This small molecule binds to this protein.
Small molecule (SMILES): CC1=C(CCC(=O)O)C2=Cc3c(CCC(=O)O)c(C)c4n3[Fe@]35n6c(c(C)c(CCC(=O)O)c6=CC1=[N+]23)=CC1=[N+]5C(=C4)C(C)=C1CCC(=O)O

Sequence of chain 2.L:
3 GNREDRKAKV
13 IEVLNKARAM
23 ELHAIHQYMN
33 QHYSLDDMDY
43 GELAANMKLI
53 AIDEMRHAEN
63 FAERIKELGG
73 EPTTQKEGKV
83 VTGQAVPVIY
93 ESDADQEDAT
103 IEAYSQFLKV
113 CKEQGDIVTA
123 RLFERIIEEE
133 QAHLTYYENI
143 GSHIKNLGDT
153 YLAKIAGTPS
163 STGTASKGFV

Sequence of chain 2.K:
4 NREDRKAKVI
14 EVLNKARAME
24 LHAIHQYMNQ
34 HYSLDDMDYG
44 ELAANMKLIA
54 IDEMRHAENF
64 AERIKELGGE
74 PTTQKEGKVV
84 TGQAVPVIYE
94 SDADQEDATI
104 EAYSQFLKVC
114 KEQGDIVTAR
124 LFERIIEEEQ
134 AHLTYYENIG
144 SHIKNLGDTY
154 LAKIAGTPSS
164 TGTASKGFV

Binding-site contacts:
Ligand atom NB contacts residue MET57 of chain 2.K at 3.1 Å (h-bond).
Ligand atom NA contacts residue MET57 of chain 2.L at 3.0 Å (h-bond).
Ligand atom O2C contacts residue SER168 of chain 2.L at 2.1 Å.
Ligand atom ND contacts residue MET57 of chain 2.K at 2.9 Å.
Ligand atom C1B contacts residue MET57 of chain 2.L at 3.5 Å (hydrophobic).
Ligand atom O1D contacts residue ARG20 of chain 2.L at 3.5 Å (salt-bridge).
Ligand atom C4D contacts residue MET57 of chain 2.L at 3.5 Å (hydrophobic).
Ligand atom O1A contacts residue ARG20 of chain 2.K at 2.7 Å (salt-bridge).
Ligand atom C1D contacts residue MET57 of chain 2.K at 3.5 Å (hydrophobic).
Ligand atom O1D contacts residue HIS28 of chain 2.K at 3.0 Å.
Ligand atom O1B contacts residue LYS50 of chain 2.L at 2.8 Å (salt-bridge).
Ligand atom C1D contacts residue MET57 of chain 2.L at 3.3 Å (hydrophobic).
Ligand atom FE contacts residue MET57 of chain 2.K at 2.4 Å.
Ligand atom CMB contacts residue GLU61 of chain 2.K at 3.1 Å.
Ligand atom CHB contacts residue MET57 of chain 2.K at 3.3 Å (hydrophobic).
Ligand atom CBB contacts residue SER168 of chain 2.L at 3.3 Å.
Ligand atom FE contacts residue MET57 of chain 2.L at 2.4 Å.
Ligand atom O2D contacts residue ARG20 of chain 2.L at 3.1 Å (salt-bridge).
Ligand atom CHB contacts residue MET57 of chain 2.L at 3.5 Å (hydrophobic).
Ligand atom O2D contacts residue TYR35 of chain 2.K at 2.9 Å (h-bond).
Ligand atom CGC contacts residue SER168 of chain 2.L at 2.9 Å.
Ligand atom C4A contacts residue MET57 of chain 2.L at 3.4 Å (hydrophobic).
Ligand atom CMD contacts residue MET57 of chain 2.L at 3.4 Å (hydrophobic).
Ligand atom O1C contacts residue SER168 of chain 2.L at 3.0 Å.
Ligand atom C4A contacts residue MET57 of chain 2.K at 3.5 Å (hydrophobic).
Ligand atom CGD contacts residue ARG20 of chain 2.L at 3.5 Å.
Ligand atom NC contacts residue MET57 of chain 2.K at 3.2 Å (h-bond).
Ligand atom NC contacts residue MET57 of chain 2.L at 3.1 Å (h-bond).
Ligand atom CGA contacts residue TYR35 of chain 2.L at 3.4 Å (hydrophobic).
Ligand atom O1C contacts residue LYS169 of chain 2.L at 3.1 Å (salt-bridge).
Ligand atom ND contacts residue MET57 of chain 2.L at 3.3 Å (h-bond).
Ligand atom NB contacts residue MET57 of chain 2.L at 3.0 Å (h-bond).
Ligand atom C1B contacts residue MET57 of chain 2.K at 3.3 Å (hydrophobic).
Ligand atom CGA contacts residue ARG20 of chain 2.K at 3.4 Å.
Ligand atom O2B contacts residue SER168 of chain 2.L at 2.8 Å.
Ligand atom CMC contacts residue LYS50 of chain 2.K at 3.5 Å.
Ligand atom CGB contacts residue SER168 of chain 2.L at 3.3 Å.
Ligand atom O2A contacts residue ARG20 of chain 2.K at 2.8 Å (salt-bridge).
Ligand atom O1A contacts residue TYR35 of chain 2.L at 2.4 Å (h-bond).
Ligand atom CMD contacts residue GLU61 of chain 2.L at 3.4 Å.